This small molecule binds to this protein.
Small molecule (SMILES): COC1=C(OC)C(=O)C(C/C=C(\C)CC/C=C(\C)CC/C=C(\C)CC/C=C(\C)CC/C=C(\C)CC/C=C(\C)CC/C=C(\C)CC/C=C(\C)CC/C=C(\C)CCC=C(C)C)=C(C)C1=O

Binding-site contacts:
Ligand atom C3 contacts residue TYR279 of chain 1.B at 3.9 Å (hydrophobic).
Ligand atom C1M contacts residue LEU282 of chain 1.B at 3.9 Å (hydrophobic).
Ligand atom C13 contacts residue ALA126 of chain 1.B at 3.6 Å (hydrophobic).
Ligand atom O4 contacts residue PRO271 of chain 1.B at 3.1 Å.
Ligand atom O3 contacts residue TYR279 of chain 1.B at 3.6 Å.
Ligand atom C5 contacts residue PRO271 of chain 1.B at 3.7 Å (hydrophobic).
Ligand atom C8 contacts residue ILE147 of chain 1.B at 4.0 Å (hydrophobic).
Ligand atom C7 contacts residue MET295 of chain 1.B at 3.5 Å (hydrophobic).
Ligand atom C4M contacts residue GLY143 of chain 1.B at 3.5 Å.
Ligand atom O5 contacts residue PRO271 of chain 1.B at 3.9 Å.
Ligand atom C5 contacts residue LEU275 of chain 1.B at 3.8 Å (hydrophobic).
Ligand atom C9 contacts residue MET295 of chain 1.B at 3.6 Å (hydrophobic).
Ligand atom C4 contacts residue ILE147 of chain 1.B at 3.5 Å (hydrophobic).
Ligand atom C5 contacts residue ILE147 of chain 1.B at 3.7 Å (hydrophobic).
Ligand atom O2 contacts residue TYR279 of chain 1.B at 3.0 Å.
Ligand atom O5 contacts residue LEU275 of chain 1.B at 2.9 Å.
Ligand atom C1 contacts residue ILE147 of chain 1.B at 3.4 Å (hydrophobic).
Ligand atom C4 contacts residue PRO271 of chain 1.B at 3.6 Å (hydrophobic).
Ligand atom C3M contacts residue GLY143 of chain 1.B at 3.6 Å.
Ligand atom C10 contacts residue MET295 of chain 1.B at 3.1 Å (hydrophobic).
Ligand atom C15 contacts residue ILE122 of chain 1.B at 3.4 Å (hydrophobic).
Ligand atom C17 contacts residue ALA126 of chain 1.B at 3.7 Å (hydrophobic).
Ligand atom C3M contacts residue VAL146 of chain 1.B at 3.3 Å (hydrophobic).
Ligand atom C10 contacts residue MET125 of chain 1.B at 3.3 Å (hydrophobic).
Ligand atom C2 contacts residue ILE147 of chain 1.B at 3.2 Å (hydrophobic).
Ligand atom O2 contacts residue ILE147 of chain 1.B at 3.4 Å.
Ligand atom C2 contacts residue TYR279 of chain 1.B at 3.4 Å (hydrophobic).
Ligand atom C4M contacts residue PHE129 of chain 1.B at 3.5 Å (hydrophobic).
Ligand atom C20 contacts residue LEU123 of chain 1.B at 3.5 Å (hydrophobic).
Ligand atom O2 contacts residue LEU282 of chain 1.B at 3.9 Å.
Ligand atom C12 contacts residue ALA126 of chain 1.B at 3.7 Å (hydrophobic).
Ligand atom C6 contacts residue ILE147 of chain 1.B at 3.7 Å (hydrophobic).
Ligand atom C15 contacts residue PHE296 of chain 1.B at 3.5 Å (hydrophobic).
Ligand atom O5 contacts residue PHE129 of chain 1.B at 3.5 Å.
Ligand atom C14 contacts residue ALA126 of chain 1.B at 3.8 Å (hydrophobic).
Ligand atom C1M contacts residue TYR279 of chain 1.B at 3.8 Å (hydrophobic).
Ligand atom C8 contacts residue MET295 of chain 1.B at 3.8 Å (hydrophobic).
Ligand atom C7 contacts residue LEU275 of chain 1.B at 3.8 Å (hydrophobic).
Ligand atom C1M contacts residue MET295 of chain 1.B at 3.1 Å (hydrophobic).
Ligand atom C3 contacts residue ILE147 of chain 1.B at 3.2 Å (hydrophobic).

Sequence of chain 1.B:
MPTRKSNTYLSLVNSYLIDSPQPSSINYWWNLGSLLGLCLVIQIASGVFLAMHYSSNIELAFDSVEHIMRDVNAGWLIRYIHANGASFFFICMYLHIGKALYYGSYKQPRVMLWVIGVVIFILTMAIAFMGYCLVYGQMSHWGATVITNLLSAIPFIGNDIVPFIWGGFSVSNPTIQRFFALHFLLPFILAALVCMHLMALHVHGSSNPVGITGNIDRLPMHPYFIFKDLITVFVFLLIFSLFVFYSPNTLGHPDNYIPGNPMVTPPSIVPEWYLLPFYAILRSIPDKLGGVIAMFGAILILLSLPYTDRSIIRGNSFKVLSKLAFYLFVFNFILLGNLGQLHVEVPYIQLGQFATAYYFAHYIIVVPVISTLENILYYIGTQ